Binding-site contacts:
Ligand atom C10 contacts residue ALA186 of chain 1.B at 4.1 Å (hydrophobic).
Ligand atom C01 contacts residue TYR376 of chain 1.B at 4.3 Å (hydrophobic).
Ligand atom C05 contacts residue VAL28 of chain 1.B at 4.0 Å (hydrophobic).
Ligand atom N06 contacts residue VAL28 of chain 1.B at 4.1 Å.
Ligand atom C04 contacts residue CYS24 of chain 1.B at 4.3 Å (hydrophobic).
Ligand atom C07 contacts residue VAL29 of chain 1.B at 4.0 Å (hydrophobic).
Ligand atom C07 contacts residue TYR376 of chain 1.B at 3.4 Å (hydrophobic).
Ligand atom C07 contacts residue VAL380 of chain 1.B at 4.1 Å (hydrophobic).
Ligand atom N06 contacts residue VAL29 of chain 1.B at 4.3 Å.
Ligand atom C13 contacts residue TYR187 of chain 1.B at 4.4 Å (hydrophobic).
Ligand atom C03 contacts residue VAL380 of chain 1.B at 4.3 Å (hydrophobic).
Ligand atom C12 contacts residue TYR187 of chain 1.B at 4.4 Å (hydrophobic).
Ligand atom N02 contacts residue ILE185 of chain 1.B at 4.4 Å.
Ligand atom C01 contacts residue VAL380 of chain 1.B at 4.4 Å (hydrophobic).
Ligand atom N06 contacts residue TYR376 of chain 1.B at 4.1 Å.
Ligand atom C12 contacts residue GLY188 of chain 1.B at 4.2 Å.
Ligand atom C11 contacts residue TYR187 of chain 1.B at 4.3 Å (hydrophobic).
Ligand atom C08 contacts residue ALA186 of chain 1.B at 3.5 Å (hydrophobic).
Ligand atom N02 contacts residue VAL380 of chain 1.B at 4.0 Å.
Ligand atom C09 contacts residue ALA186 of chain 1.B at 3.1 Å (hydrophobic).
Ligand atom N06 contacts residue GLY27 of chain 1.B at 3.2 Å (h-bond).
Ligand atom C08 contacts residue TYR187 of chain 1.B at 4.1 Å (hydrophobic).
Ligand atom C13 contacts residue GLY188 of chain 1.B at 3.6 Å.
Ligand atom C08 contacts residue GLY188 of chain 1.B at 3.7 Å.
Ligand atom C01 contacts residue GLY188 of chain 1.B at 3.8 Å.
Ligand atom C01 contacts residue ALA186 of chain 1.B at 3.3 Å (hydrophobic).
Ligand atom C09 contacts residue TYR187 of chain 1.B at 4.1 Å (hydrophobic).
Ligand atom C09 contacts residue GLY188 of chain 1.B at 4.2 Å.
Ligand atom C05 contacts residue GLY27 of chain 1.B at 3.6 Å.
Ligand atom C05 contacts residue CYS24 of chain 1.B at 3.7 Å (hydrophobic).
Ligand atom C01 contacts residue ILE185 of chain 1.B at 3.6 Å (hydrophobic).
Ligand atom C04 contacts residue VAL380 of chain 1.B at 4.4 Å (hydrophobic).
Ligand atom C09 contacts residue TYR376 of chain 1.B at 3.9 Å (hydrophobic).
Ligand atom C10 contacts residue TYR187 of chain 1.B at 4.3 Å (hydrophobic).

This small molecule binds to this protein.
Small molecule (SMILES): c1ccc(CN[C@H]2CCNC2)cc1

Sequence of chain 1.B:
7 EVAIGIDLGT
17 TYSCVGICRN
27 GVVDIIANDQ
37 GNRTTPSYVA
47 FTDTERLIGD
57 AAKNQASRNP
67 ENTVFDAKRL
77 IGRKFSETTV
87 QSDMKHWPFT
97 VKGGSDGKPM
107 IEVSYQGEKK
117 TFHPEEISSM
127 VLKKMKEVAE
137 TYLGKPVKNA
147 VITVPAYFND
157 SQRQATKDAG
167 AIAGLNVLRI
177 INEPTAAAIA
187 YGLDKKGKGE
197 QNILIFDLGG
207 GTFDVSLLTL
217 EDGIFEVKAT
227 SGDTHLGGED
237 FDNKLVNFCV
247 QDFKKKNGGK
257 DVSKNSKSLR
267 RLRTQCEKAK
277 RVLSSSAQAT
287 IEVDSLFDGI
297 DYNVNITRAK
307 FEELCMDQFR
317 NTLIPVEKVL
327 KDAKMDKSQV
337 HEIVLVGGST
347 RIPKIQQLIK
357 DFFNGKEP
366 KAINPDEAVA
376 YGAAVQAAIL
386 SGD